Binding-site contacts:
Ligand atom C2 contacts residue ASN491 of chain 1.C at 2.5 Å.
Ligand atom C8 contacts residue ASN491 of chain 1.C at 4.3 Å.
Ligand atom C3 contacts residue ASN491 of chain 1.C at 3.8 Å.
Ligand atom C5 contacts residue ASN491 of chain 1.C at 3.7 Å.
Ligand atom O5 contacts residue ASN491 of chain 1.C at 2.4 Å (h-bond).
Ligand atom C7 contacts residue ASN491 of chain 1.C at 3.1 Å.
Ligand atom O7 contacts residue ASN491 of chain 1.C at 3.0 Å (h-bond).
Ligand atom N2 contacts residue ASN491 of chain 1.C at 2.9 Å (h-bond).
Ligand atom C4 contacts residue ASN491 of chain 1.C at 4.3 Å.
Ligand atom C1 contacts residue ASN491 of chain 1.C at 1.4 Å.

The small molecule below binds the protein below.
Small molecule (SMILES): CC(=O)N[C@@H]1[C@@H](O)[C@H](O)[C@@H](CO)O[C@H]1O

Sequence of chain 1.C:
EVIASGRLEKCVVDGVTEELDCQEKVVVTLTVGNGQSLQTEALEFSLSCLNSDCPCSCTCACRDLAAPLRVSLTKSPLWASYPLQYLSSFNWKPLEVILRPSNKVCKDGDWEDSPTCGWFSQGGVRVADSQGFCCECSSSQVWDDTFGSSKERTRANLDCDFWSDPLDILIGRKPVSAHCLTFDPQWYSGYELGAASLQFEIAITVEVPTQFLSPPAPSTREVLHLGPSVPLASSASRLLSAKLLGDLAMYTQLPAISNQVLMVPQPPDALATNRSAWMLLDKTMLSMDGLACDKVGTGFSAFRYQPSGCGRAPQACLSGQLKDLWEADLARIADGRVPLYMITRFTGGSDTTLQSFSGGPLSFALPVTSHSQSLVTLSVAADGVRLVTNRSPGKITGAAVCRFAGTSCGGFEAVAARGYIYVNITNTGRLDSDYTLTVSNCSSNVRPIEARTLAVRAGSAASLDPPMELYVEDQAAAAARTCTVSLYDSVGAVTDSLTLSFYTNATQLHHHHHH